A protein and the small-molecule ligand that binds it are described below.
Small molecule (SMILES): CC(=O)O[C@H]1C[C@@]2(C)[C@@H](C[C@@H](O)[C@H]3[C@@]4(C)CC[C@@H](O)[C@@H](C)[C@@H]4CC[C@@]32C)C1C(CCCC1CCCC1)C(=O)O

Sequence of chain 1.M:
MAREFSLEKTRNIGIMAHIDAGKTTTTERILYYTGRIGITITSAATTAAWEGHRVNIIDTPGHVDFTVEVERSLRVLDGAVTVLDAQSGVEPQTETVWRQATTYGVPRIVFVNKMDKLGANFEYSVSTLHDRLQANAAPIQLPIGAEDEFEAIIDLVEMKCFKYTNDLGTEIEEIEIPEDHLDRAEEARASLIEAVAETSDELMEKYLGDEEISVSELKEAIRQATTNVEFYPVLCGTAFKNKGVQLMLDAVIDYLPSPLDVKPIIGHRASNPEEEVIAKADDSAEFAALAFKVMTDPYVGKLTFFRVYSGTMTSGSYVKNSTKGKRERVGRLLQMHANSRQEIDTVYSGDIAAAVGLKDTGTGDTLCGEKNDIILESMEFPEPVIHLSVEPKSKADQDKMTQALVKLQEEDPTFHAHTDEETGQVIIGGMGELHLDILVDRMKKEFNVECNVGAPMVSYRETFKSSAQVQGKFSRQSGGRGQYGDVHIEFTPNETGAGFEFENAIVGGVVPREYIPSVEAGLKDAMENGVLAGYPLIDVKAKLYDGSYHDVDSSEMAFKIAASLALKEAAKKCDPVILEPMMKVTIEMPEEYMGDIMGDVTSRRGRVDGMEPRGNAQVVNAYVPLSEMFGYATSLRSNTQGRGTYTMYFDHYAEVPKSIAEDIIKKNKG

Binding-site contacts:
Ligand atom C11 contacts residue PHE88 of chain 1.M at 4.0 Å (hydrophobic).
Ligand atom C19 contacts residue PHE88 of chain 1.M at 4.2 Å (hydrophobic).
Ligand atom C28 contacts residue ILE460 of chain 1.M at 4.0 Å (hydrophobic).
Ligand atom C7 contacts residue GLU91 of chain 1.M at 3.7 Å.
Ligand atom C28 contacts residue LEU456 of chain 1.M at 3.8 Å (hydrophobic).
Ligand atom C19 contacts residue HIS457 of chain 1.M at 4.1 Å.
Ligand atom C33 contacts residue HIS85 of chain 1.M at 4.2 Å.
Ligand atom C3 contacts residue LEU461 of chain 1.M at 3.7 Å (hydrophobic).
Ligand atom C21 contacts residue PRO83 of chain 1.M at 3.7 Å (hydrophobic).
Ligand atom C2 contacts residue ILE460 of chain 1.M at 4.3 Å (hydrophobic).
Ligand atom C21 contacts residue GLU91 of chain 1.M at 3.7 Å.
Ligand atom C23 contacts residue PHE88 of chain 1.M at 3.7 Å (hydrophobic).
Ligand atom C21 contacts residue PHE88 of chain 1.M at 4.2 Å (hydrophobic).
Ligand atom O6 contacts residue ARG464 of chain 1.M at 2.4 Å (salt-bridge).
Ligand atom C30 contacts residue HIS85 of chain 1.M at 4.0 Å.
Ligand atom C6 contacts residue GLU91 of chain 1.M at 3.6 Å.
Ligand atom O1 contacts residue ILE460 of chain 1.M at 3.7 Å.
Ligand atom C3 contacts residue ARG464 of chain 1.M at 3.6 Å.
Ligand atom C2 contacts residue LEU461 of chain 1.M at 3.5 Å (hydrophobic).
Ligand atom C30 contacts residue LEU456 of chain 1.M at 3.9 Å (hydrophobic).
Ligand atom O2 contacts residue PRO83 of chain 1.M at 3.8 Å.
Ligand atom C18 contacts residue ASP434 of chain 1.M at 4.3 Å.
Ligand atom C2 contacts residue HIS457 of chain 1.M at 4.3 Å.
Ligand atom C27 contacts residue ILE460 of chain 1.M at 3.7 Å (hydrophobic).
Ligand atom C11 contacts residue ILE460 of chain 1.M at 4.3 Å (hydrophobic).
Ligand atom C29 contacts residue PRO83 of chain 1.M at 4.3 Å (hydrophobic).
Ligand atom C18 contacts residue ARG464 of chain 1.M at 3.5 Å.
Ligand atom O3 contacts residue ILE63 of chain 1.M at 4.3 Å.
Ligand atom C4 contacts residue ARG464 of chain 1.M at 4.0 Å.
Ligand atom C1 contacts residue ILE460 of chain 1.M at 3.8 Å (hydrophobic).
Ligand atom O6 contacts residue LEU461 of chain 1.M at 4.3 Å.
Ligand atom O5 contacts residue PRO83 of chain 1.M at 3.5 Å.
Ligand atom C32 contacts residue THR82 of chain 1.M at 3.5 Å.
Ligand atom C32 contacts residue PRO83 of chain 1.M at 3.5 Å (hydrophobic).
Ligand atom C12 contacts residue PHE88 of chain 1.M at 3.7 Å (hydrophobic).
Ligand atom C4 contacts residue ASP434 of chain 1.M at 4.1 Å.
Ligand atom C18 contacts residue GLU433 of chain 1.M at 4.0 Å.
Ligand atom C32 contacts residue ASP81 of chain 1.M at 3.4 Å.
Ligand atom C19 contacts residue ASP434 of chain 1.M at 4.0 Å.
Ligand atom C6 contacts residue LYS315 of chain 1.M at 4.3 Å.